Sequence of chain 1.C:
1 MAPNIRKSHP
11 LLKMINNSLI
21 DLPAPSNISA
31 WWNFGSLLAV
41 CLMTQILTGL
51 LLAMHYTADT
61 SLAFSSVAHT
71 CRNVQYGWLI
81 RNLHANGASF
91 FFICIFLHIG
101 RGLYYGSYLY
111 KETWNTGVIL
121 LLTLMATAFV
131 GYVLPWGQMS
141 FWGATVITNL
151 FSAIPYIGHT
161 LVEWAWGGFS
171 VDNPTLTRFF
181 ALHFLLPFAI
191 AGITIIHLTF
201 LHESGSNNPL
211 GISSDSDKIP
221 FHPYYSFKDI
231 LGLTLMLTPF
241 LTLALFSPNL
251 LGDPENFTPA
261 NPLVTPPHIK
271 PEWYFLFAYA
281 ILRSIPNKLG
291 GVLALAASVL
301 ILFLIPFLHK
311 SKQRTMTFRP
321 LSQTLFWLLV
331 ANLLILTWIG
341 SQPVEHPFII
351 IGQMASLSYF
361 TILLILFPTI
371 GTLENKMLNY

This small molecule binds to this protein.
Small molecule (SMILES): COC1=C(OC)C(=O)C(C/C=C(/C)CCC=C(C)CC/C=C(/C)CC/C=C(\C)CC/C=C(\C)CC/C=C(\C)CC/C=C(/C)CCC=C(C)CCC=C(C)CCC=C(C)C)=C(C)C1=O

Binding-site contacts:
Ligand atom O1 contacts residue HEM1 of chain 1.X at 4.0 Å.
Ligand atom CM2 contacts residue ILE28 of chain 1.C at 3.3 Å (hydrophobic).
Ligand atom CM3 contacts residue LEU22 of chain 1.C at 3.5 Å (hydrophobic).
Ligand atom O1 contacts residue ASP229 of chain 1.C at 3.2 Å (salt-bridge).
Ligand atom C1 contacts residue PHE221 of chain 1.C at 3.6 Å (hydrophobic).
Ligand atom O4 contacts residue LEU22 of chain 1.C at 3.4 Å.
Ligand atom O2 contacts residue ILE28 of chain 1.C at 4.0 Å.
Ligand atom CM3 contacts residue PRO23 of chain 1.C at 4.2 Å (hydrophobic).
Ligand atom CM5 contacts residue LEU198 of chain 1.C at 3.7 Å (hydrophobic).
Ligand atom CM5 contacts residue HIS202 of chain 1.C at 3.8 Å.
Ligand atom C8 contacts residue HEM1 of chain 1.X at 3.7 Å.
Ligand atom C7 contacts residue LEU19 of chain 1.C at 4.2 Å (hydrophobic).
Ligand atom C10 contacts residue SER36 of chain 1.C at 4.0 Å.
Ligand atom O1 contacts residue PHE221 of chain 1.C at 3.5 Å.
Ligand atom O4 contacts residue HIS202 of chain 1.C at 2.5 Å (h-bond).
Ligand atom CM2 contacts residue TYR225 of chain 1.C at 4.0 Å (hydrophobic).
Ligand atom C12 contacts residue BOG1 of chain 1.GA at 3.8 Å.
Ligand atom C7 contacts residue SER36 of chain 1.C at 4.0 Å.
Ligand atom C1 contacts residue HEM1 of chain 1.X at 3.8 Å.
Ligand atom CM5 contacts residue SER18 of chain 1.C at 3.9 Å.
Ligand atom C8 contacts residue SER36 of chain 1.C at 4.2 Å.
Ligand atom C7 contacts residue PHE221 of chain 1.C at 4.2 Å (hydrophobic).
Ligand atom C12 contacts residue LEU198 of chain 1.C at 3.8 Å (hydrophobic).
Ligand atom C3 contacts residue HEM1 of chain 1.X at 4.0 Å.
Ligand atom C2 contacts residue HEM1 of chain 1.X at 3.6 Å.
Ligand atom C4 contacts residue LEU22 of chain 1.C at 3.7 Å (hydrophobic).
Ligand atom C3 contacts residue SER206 of chain 1.C at 3.8 Å.
Ligand atom O2 contacts residue SER206 of chain 1.C at 3.9 Å.
Ligand atom O3 contacts residue SER206 of chain 1.C at 2.6 Å (h-bond).
Ligand atom O2 contacts residue HEM1 of chain 1.X at 3.8 Å.
Ligand atom C4 contacts residue HIS202 of chain 1.C at 3.7 Å.
Ligand atom CM3 contacts residue SER206 of chain 1.C at 3.0 Å.
Ligand atom C6 contacts residue PHE221 of chain 1.C at 4.0 Å (hydrophobic).
Ligand atom C4 contacts residue HEM1 of chain 1.X at 4.2 Å.
Ligand atom O3 contacts residue LEU201 of chain 1.C at 4.1 Å.
Ligand atom C11 contacts residue ALA39 of chain 1.C at 3.4 Å (hydrophobic).
Ligand atom O4 contacts residue LEU201 of chain 1.C at 3.9 Å.
Ligand atom C3 contacts residue LEU22 of chain 1.C at 4.2 Å (hydrophobic).
Ligand atom CM2 contacts residue PHE221 of chain 1.C at 4.0 Å (hydrophobic).
Ligand atom C10 contacts residue LEU19 of chain 1.C at 4.1 Å (hydrophobic).